Sequence of chain 3.C:
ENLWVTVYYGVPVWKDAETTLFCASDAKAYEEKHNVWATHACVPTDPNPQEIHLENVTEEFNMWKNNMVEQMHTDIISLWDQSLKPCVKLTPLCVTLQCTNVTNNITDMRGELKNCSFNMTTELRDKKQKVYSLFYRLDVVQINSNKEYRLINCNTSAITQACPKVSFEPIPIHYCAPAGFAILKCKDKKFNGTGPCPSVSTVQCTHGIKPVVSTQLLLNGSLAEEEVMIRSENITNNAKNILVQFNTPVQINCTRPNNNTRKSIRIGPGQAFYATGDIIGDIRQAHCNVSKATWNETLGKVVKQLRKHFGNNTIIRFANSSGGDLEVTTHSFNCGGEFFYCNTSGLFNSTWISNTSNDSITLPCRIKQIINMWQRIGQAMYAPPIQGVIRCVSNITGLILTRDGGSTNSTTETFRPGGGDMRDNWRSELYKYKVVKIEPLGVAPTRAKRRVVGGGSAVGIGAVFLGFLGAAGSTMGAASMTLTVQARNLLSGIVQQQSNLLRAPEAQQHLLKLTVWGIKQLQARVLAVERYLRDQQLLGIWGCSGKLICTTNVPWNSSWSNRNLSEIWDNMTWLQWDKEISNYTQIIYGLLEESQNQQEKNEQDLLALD

The protein below binds the small molecule below.
Small molecule (SMILES): CC(=O)N[C@@H]1[C@@H](O)[C@H](O)[C@@H](CO)O[C@H]1O

Binding-site contacts:
Ligand atom C3 contacts residue ASN204 of chain 3.C at 3.9 Å.
Ligand atom C5 contacts residue NAG1 of chain 3.U at 4.0 Å.
Ligand atom C6 contacts residue NAG1 of chain 3.U at 4.1 Å.
Ligand atom C7 contacts residue HIS321 of chain 3.C at 4.5 Å.
Ligand atom C8 contacts residue SER244 of chain 3.C at 4.4 Å.
Ligand atom C7 contacts residue ASN204 of chain 3.C at 3.3 Å.
Ligand atom C3 contacts residue NAG1 of chain 3.U at 3.8 Å.
Ligand atom C8 contacts residue ILE247 of chain 3.C at 4.1 Å (hydrophobic).
Ligand atom C1 contacts residue ASN204 of chain 3.C at 1.6 Å.
Ligand atom C5 contacts residue ASN204 of chain 3.C at 3.7 Å.
Ligand atom O4 contacts residue NAG1 of chain 3.U at 2.0 Å.
Ligand atom C8 contacts residue ASN204 of chain 3.C at 4.3 Å.
Ligand atom O7 contacts residue HIS321 of chain 3.C at 3.7 Å.
Ligand atom C4 contacts residue NAG1 of chain 3.U at 2.9 Å.
Ligand atom O5 contacts residue ASN204 of chain 3.C at 2.7 Å (h-bond).
Ligand atom O3 contacts residue NAG1 of chain 3.U at 3.0 Å (h-bond).
Ligand atom C8 contacts residue HIS321 of chain 3.C at 4.3 Å.
Ligand atom N2 contacts residue ASN204 of chain 3.C at 3.0 Å (h-bond).
Ligand atom C2 contacts residue ASN204 of chain 3.C at 2.8 Å.
Ligand atom C4 contacts residue ASN204 of chain 3.C at 4.4 Å.
Ligand atom O7 contacts residue ASN204 of chain 3.C at 3.5 Å (h-bond).